Sequence of chain 1.C:
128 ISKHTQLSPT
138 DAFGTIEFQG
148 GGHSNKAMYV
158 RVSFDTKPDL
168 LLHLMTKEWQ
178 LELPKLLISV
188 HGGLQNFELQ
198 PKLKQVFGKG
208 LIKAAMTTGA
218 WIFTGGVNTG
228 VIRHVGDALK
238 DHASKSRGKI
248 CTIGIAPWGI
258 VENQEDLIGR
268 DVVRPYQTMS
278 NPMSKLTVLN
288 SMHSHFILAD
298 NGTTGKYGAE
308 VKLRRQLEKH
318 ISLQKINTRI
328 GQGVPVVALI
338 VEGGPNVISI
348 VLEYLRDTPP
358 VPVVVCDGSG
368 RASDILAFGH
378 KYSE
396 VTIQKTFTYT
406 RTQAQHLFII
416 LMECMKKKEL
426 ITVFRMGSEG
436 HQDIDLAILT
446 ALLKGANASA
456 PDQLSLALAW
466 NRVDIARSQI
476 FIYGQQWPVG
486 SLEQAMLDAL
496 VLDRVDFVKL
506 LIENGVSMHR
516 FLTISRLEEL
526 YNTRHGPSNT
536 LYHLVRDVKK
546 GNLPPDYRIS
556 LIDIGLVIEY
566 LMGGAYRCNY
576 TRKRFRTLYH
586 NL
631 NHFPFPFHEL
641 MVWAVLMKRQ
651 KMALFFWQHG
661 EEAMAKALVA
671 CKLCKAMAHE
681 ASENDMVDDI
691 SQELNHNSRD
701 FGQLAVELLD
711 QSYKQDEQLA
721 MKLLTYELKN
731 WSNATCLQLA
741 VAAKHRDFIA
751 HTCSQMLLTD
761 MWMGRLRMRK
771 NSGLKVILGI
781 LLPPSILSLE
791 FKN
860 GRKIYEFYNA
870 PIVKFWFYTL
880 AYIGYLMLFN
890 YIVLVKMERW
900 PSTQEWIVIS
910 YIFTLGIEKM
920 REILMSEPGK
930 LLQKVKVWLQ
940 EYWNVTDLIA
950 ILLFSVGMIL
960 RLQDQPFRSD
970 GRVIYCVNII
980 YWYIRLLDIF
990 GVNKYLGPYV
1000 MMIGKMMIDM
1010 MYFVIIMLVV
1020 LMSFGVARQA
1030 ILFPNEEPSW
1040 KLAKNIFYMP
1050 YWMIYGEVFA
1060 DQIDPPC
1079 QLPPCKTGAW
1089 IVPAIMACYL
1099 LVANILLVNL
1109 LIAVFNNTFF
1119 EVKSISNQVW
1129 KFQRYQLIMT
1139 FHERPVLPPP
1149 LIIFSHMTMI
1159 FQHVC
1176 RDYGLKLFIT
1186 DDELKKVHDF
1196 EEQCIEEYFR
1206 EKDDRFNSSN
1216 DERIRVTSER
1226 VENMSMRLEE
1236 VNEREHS

The protein below binds the small molecule below.
Small molecule (SMILES): CCCCCCCC(=O)OC[C@H](COP(=O)(O)O[C@@H]1[C@H](O)[C@H](O)[C@@H](OP(=O)(O)O)[C@H](OP(=O)(O)O)[C@H]1O)OC(=O)CCCCCCC

Binding-site contacts:
Ligand atom C3B contacts residue PHE989 of chain 1.C at 4.4 Å (hydrophobic).
Ligand atom C2B contacts residue PHE989 of chain 1.C at 3.9 Å (hydrophobic).
Ligand atom C8B contacts residue ILE882 of chain 1.C at 4.5 Å (hydrophobic).
Ligand atom C6B contacts residue ILE882 of chain 1.C at 3.9 Å (hydrophobic).
Ligand atom C7B contacts residue ILE882 of chain 1.C at 4.4 Å (hydrophobic).
Ligand atom C5A contacts residue TRP875 of chain 1.C at 4.4 Å (hydrophobic).
Ligand atom O3C contacts residue VAL991 of chain 1.C at 3.8 Å.
Ligand atom O12 contacts residue TRP762 of chain 1.C at 3.5 Å.
Ligand atom C2C contacts residue TRP875 of chain 1.C at 3.6 Å (hydrophobic).
Ligand atom C5B contacts residue THR878 of chain 1.C at 3.9 Å.
Ligand atom C3B contacts residue ILE988 of chain 1.C at 4.1 Å (hydrophobic).
Ligand atom C8B contacts residue PHE989 of chain 1.C at 4.2 Å (hydrophobic).
Ligand atom O43 contacts residue LYS993 of chain 1.C at 3.2 Å.
Ligand atom O1 contacts residue SER772 of chain 1.C at 3.9 Å.
Ligand atom C4B contacts residue PHE989 of chain 1.C at 3.6 Å (hydrophobic).
Ligand atom C3C contacts residue TRP875 of chain 1.C at 4.5 Å (hydrophobic).
Ligand atom C6B contacts residue PHE989 of chain 1.C at 3.6 Å (hydrophobic).
Ligand atom C2B contacts residue VAL991 of chain 1.C at 4.2 Å (hydrophobic).
Ligand atom C2B contacts residue ILE988 of chain 1.C at 3.9 Å (hydrophobic).
Ligand atom C7B contacts residue PHE989 of chain 1.C at 3.7 Å (hydrophobic).
Ligand atom O3C contacts residue ASN992 of chain 1.C at 4.5 Å.
Ligand atom C5B contacts residue ILE988 of chain 1.C at 4.3 Å (hydrophobic).
Ligand atom C5B contacts residue ILE882 of chain 1.C at 4.3 Å (hydrophobic).
Ligand atom C1B contacts residue VAL991 of chain 1.C at 4.3 Å (hydrophobic).
Ligand atom O2C contacts residue TRP875 of chain 1.C at 3.9 Å.
Ligand atom C5B contacts residue PHE989 of chain 1.C at 4.2 Å (hydrophobic).
Ligand atom C6A contacts residue TRP875 of chain 1.C at 3.8 Å (hydrophobic).
Ligand atom O2 contacts residue ASN771 of chain 1.C at 4.5 Å.
Ligand atom C1C contacts residue VAL991 of chain 1.C at 4.5 Å (hydrophobic).
Ligand atom C4A contacts residue TRP875 of chain 1.C at 4.0 Å (hydrophobic).
Ligand atom O12 contacts residue SER772 of chain 1.C at 4.5 Å.
Ligand atom C3C contacts residue ASN992 of chain 1.C at 3.8 Å.
Ligand atom O3C contacts residue TRP875 of chain 1.C at 4.1 Å.
Ligand atom C5A contacts residue LEU774 of chain 1.C at 4.0 Å (hydrophobic).
Ligand atom O1A contacts residue ASN992 of chain 1.C at 4.0 Å.
Ligand atom C3B contacts residue TRP875 of chain 1.C at 4.4 Å (hydrophobic).
Ligand atom O1B contacts residue ASN992 of chain 1.C at 4.0 Å.